Sequence of chain 1.A:
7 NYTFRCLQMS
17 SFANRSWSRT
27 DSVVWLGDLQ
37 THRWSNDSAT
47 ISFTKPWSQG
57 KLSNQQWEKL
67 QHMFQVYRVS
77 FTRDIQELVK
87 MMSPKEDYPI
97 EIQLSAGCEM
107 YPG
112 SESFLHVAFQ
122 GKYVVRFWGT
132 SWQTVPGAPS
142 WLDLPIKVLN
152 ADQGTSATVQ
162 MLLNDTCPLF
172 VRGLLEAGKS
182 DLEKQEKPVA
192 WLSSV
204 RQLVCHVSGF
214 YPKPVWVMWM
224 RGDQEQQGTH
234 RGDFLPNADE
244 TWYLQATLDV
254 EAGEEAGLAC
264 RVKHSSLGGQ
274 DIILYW

The small molecule below binds the protein below.
Small molecule (SMILES): CC(=O)N[C@@H]1[C@@H](O)[C@H](O)[C@@H](CO)O[C@H]1O

Binding-site contacts:
Ligand atom O5 contacts residue ALA19 of chain 1.A at 3.5 Å.
Ligand atom C5 contacts residue ASN20 of chain 1.A at 3.6 Å.
Ligand atom C5 contacts residue TRP23 of chain 1.A at 4.0 Å (hydrophobic).
Ligand atom C5 contacts residue ALA19 of chain 1.A at 4.4 Å (hydrophobic).
Ligand atom O6 contacts residue ALA19 of chain 1.A at 3.8 Å.
Ligand atom C8 contacts residue ASN20 of chain 1.A at 3.6 Å.
Ligand atom O5 contacts residue TRP23 of chain 1.A at 3.9 Å.
Ligand atom C1 contacts residue TRP23 of chain 1.A at 3.9 Å (hydrophobic).
Ligand atom O5 contacts residue ASN20 of chain 1.A at 2.3 Å (h-bond).
Ligand atom C3 contacts residue ASN20 of chain 1.A at 3.8 Å.
Ligand atom C1 contacts residue ALA19 of chain 1.A at 4.4 Å (hydrophobic).
Ligand atom N2 contacts residue ASN20 of chain 1.A at 2.9 Å (h-bond).
Ligand atom C6 contacts residue TRP23 of chain 1.A at 4.2 Å (hydrophobic).
Ligand atom C1 contacts residue ASN20 of chain 1.A at 1.4 Å.
Ligand atom C4 contacts residue ASN20 of chain 1.A at 4.2 Å.
Ligand atom C7 contacts residue ASN20 of chain 1.A at 3.4 Å.
Ligand atom C6 contacts residue ALA19 of chain 1.A at 4.1 Å (hydrophobic).
Ligand atom C2 contacts residue ASN20 of chain 1.A at 2.4 Å.
Ligand atom O7 contacts residue ASN20 of chain 1.A at 4.4 Å.